Binding-site contacts:
Ligand atom C4 contacts residue BDP5 of chain 2.D at 3.6 Å.
Ligand atom O3 contacts residue BDP5 of chain 2.D at 4.0 Å.
Ligand atom O2 contacts residue LYS137 of chain 2.B at 2.7 Å (salt-bridge).
Ligand atom C3 contacts residue BDP5 of chain 2.D at 2.8 Å.
Ligand atom CAO contacts residue SER98 of chain 2.B at 3.2 Å.
Ligand atom C2 contacts residue BDP5 of chain 2.D at 2.2 Å.
Ligand atom OAQ contacts residue SER98 of chain 2.B at 3.0 Å (h-bond).
Ligand atom O2 contacts residue BDP5 of chain 2.D at 2.5 Å (h-bond).
Ligand atom C2 contacts residue LYS137 of chain 2.B at 3.8 Å.
Ligand atom C6 contacts residue BDP5 of chain 2.D at 4.2 Å.
Ligand atom O5 contacts residue BDP5 of chain 2.D at 2.6 Å (h-bond).
Ligand atom O3 contacts residue MET118 of chain 2.B at 3.5 Å (h-bond).
Ligand atom C5 contacts residue BDP5 of chain 2.D at 3.3 Å.
Ligand atom O3 contacts residue TYR135 of chain 2.B at 4.3 Å.
Ligand atom O3 contacts residue LYS137 of chain 2.B at 3.3 Å (salt-bridge).
Ligand atom OAP contacts residue MET118 of chain 2.B at 4.0 Å.
Ligand atom C1 contacts residue BDP5 of chain 2.D at 1.4 Å.
Ligand atom C3 contacts residue TYR135 of chain 2.B at 4.4 Å (hydrophobic).
Ligand atom OAP contacts residue SER98 of chain 2.B at 2.8 Å (h-bond).
Ligand atom C3 contacts residue LYS137 of chain 2.B at 3.9 Å.

Sequence of chain 2.B:
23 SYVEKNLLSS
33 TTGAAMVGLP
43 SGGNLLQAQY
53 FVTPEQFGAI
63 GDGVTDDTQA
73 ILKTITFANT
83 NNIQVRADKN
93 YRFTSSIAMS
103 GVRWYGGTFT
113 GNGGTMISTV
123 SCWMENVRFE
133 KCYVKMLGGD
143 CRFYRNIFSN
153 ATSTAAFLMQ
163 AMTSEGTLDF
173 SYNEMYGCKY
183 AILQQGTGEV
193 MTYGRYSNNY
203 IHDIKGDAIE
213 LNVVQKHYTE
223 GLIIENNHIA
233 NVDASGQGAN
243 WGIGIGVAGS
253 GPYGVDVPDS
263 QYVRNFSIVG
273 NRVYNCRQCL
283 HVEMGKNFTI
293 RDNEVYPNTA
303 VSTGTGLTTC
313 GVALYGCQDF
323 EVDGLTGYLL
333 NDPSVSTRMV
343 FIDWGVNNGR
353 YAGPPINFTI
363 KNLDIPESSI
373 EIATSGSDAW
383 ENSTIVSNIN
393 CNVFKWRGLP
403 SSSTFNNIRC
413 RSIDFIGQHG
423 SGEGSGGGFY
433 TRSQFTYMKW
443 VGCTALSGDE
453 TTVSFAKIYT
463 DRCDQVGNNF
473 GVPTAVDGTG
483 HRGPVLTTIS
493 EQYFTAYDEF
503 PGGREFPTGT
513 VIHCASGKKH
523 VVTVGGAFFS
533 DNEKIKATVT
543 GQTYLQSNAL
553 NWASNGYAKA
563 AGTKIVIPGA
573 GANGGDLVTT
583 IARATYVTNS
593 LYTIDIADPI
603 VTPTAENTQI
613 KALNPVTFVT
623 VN

A protein and the small-molecule ligand that binds it are described below.
Small molecule (SMILES): C[C@@]1(C(=O)O)OC[C@H]2OC[C@H](O)[C@@H](O)[C@H]2O1